Sequence of chain 3.F:
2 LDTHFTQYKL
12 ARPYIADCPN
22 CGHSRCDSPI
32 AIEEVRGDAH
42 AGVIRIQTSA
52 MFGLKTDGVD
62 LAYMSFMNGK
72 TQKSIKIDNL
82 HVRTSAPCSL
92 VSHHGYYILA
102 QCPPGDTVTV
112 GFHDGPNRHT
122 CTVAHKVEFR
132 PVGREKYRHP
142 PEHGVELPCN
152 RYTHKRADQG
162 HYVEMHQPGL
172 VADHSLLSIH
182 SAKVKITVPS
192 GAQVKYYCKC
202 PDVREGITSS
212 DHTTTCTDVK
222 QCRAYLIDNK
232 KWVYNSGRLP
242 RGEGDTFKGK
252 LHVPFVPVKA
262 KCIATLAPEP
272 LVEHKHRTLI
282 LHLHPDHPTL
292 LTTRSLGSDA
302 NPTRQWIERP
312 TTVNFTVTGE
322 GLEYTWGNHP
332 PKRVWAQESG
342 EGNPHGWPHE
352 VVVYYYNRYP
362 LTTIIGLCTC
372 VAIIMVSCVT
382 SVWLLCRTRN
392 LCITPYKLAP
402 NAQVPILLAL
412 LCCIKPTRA

Binding-site contacts:
Ligand atom O3 contacts residue ALA158 of chain 3.F at 3.0 Å (h-bond).
Ligand atom O4 contacts residue SER93 of chain 3.F at 3.0 Å (h-bond).
Ligand atom O6A contacts residue HIS94 of chain 3.F at 3.2 Å (h-bond).
Ligand atom C4 contacts residue LYS156 of chain 3.F at 4.0 Å.
Ligand atom O4 contacts residue HIS155 of chain 3.F at 3.5 Å (h-bond).
Ligand atom O6A contacts residue HIS155 of chain 3.F at 3.8 Å.
Ligand atom O5 contacts residue HIS155 of chain 3.F at 3.6 Å.
Ligand atom OBI contacts residue LYS156 of chain 3.F at 4.0 Å.
Ligand atom C3 contacts residue LYS156 of chain 3.F at 4.0 Å.
Ligand atom C3 contacts residue ARG157 of chain 3.F at 3.7 Å.
Ligand atom C3 contacts residue ALA158 of chain 3.F at 4.0 Å (hydrophobic).
Ligand atom O6A contacts residue SER93 of chain 3.F at 3.2 Å.
Ligand atom C6 contacts residue SER93 of chain 3.F at 4.0 Å.
Ligand atom OAF contacts residue THR4 of chain 3.F at 2.9 Å (h-bond).
Ligand atom C6 contacts residue HIS94 of chain 3.F at 3.9 Å.
Ligand atom C6 contacts residue LEU62 of chain 3.F at 3.5 Å (hydrophobic).
Ligand atom OAH contacts residue LEU2 of chain 3.F at 2.8 Å (h-bond).
Ligand atom O6A contacts residue LEU62 of chain 3.F at 3.4 Å.
Ligand atom O3 contacts residue ARG157 of chain 3.F at 3.3 Å (salt-bridge).
Ligand atom C6 contacts residue HIS155 of chain 3.F at 3.4 Å.
Ligand atom O6B contacts residue LEU62 of chain 3.F at 4.0 Å.
Ligand atom OAH contacts residue THR4 of chain 3.F at 3.7 Å.
Ligand atom O6B contacts residue LYS156 of chain 3.F at 3.3 Å.
Ligand atom O5 contacts residue ARG157 of chain 3.F at 3.8 Å.
Ligand atom C5 contacts residue LEU62 of chain 3.F at 3.8 Å (hydrophobic).
Ligand atom O3 contacts residue LYS156 of chain 3.F at 3.0 Å.
Ligand atom C5 contacts residue HIS155 of chain 3.F at 4.0 Å.
Ligand atom O6B contacts residue ARG157 of chain 3.F at 3.3 Å (salt-bridge).
Ligand atom C2 contacts residue ALA158 of chain 3.F at 3.7 Å (hydrophobic).
Ligand atom O6B contacts residue HIS155 of chain 3.F at 3.3 Å (h-bond).
Ligand atom OAF contacts residue ALA158 of chain 3.F at 3.3 Å.
Ligand atom O4 contacts residue LYS156 of chain 3.F at 3.5 Å.
Ligand atom OAF contacts residue ARG157 of chain 3.F at 2.8 Å (salt-bridge).
Ligand atom OAH contacts residue ARG157 of chain 3.F at 3.1 Å (salt-bridge).
Ligand atom SAG contacts residue THR4 of chain 3.F at 3.9 Å.
Ligand atom O6B contacts residue HIS94 of chain 3.F at 4.0 Å.
Ligand atom OAH contacts residue ASP3 of chain 3.F at 4.0 Å.
Ligand atom O5 contacts residue LYS156 of chain 3.F at 3.4 Å.
Ligand atom SAG contacts residue ARG157 of chain 3.F at 3.6 Å (salt-bridge).
Ligand atom O5B contacts residue LYS156 of chain 3.F at 3.3 Å.

This small molecule binds to this protein.
Small molecule (SMILES): O=C(O)[C@@H]1O[C@H](O[C@H]2[C@@H](OS(=O)(=O)O)O[C@@H](O)[C@H](NS(=O)(=O)O)[C@H]2O)[C@@H](OS(=O)(=O)O)[C@H](O)[C@@H]1O